A small-molecule ligand and the protein it binds are described below.
Small molecule (SMILES): N[C@H](Cc1nsnc1O)C(=O)O

Binding-site contacts:
Ligand atom CB contacts residue GLU193 of chain 2.D at 3.6 Å.
Ligand atom CA contacts residue TYR61 of chain 2.D at 3.6 Å (hydrophobic).
Ligand atom O contacts residue ARG96 of chain 2.D at 2.8 Å (salt-bridge).
Ligand atom CA contacts residue GLU193 of chain 2.D at 3.8 Å.
Ligand atom O contacts residue PRO89 of chain 2.D at 3.8 Å.
Ligand atom ND1 contacts residue GLU193 of chain 2.D at 3.0 Å (salt-bridge).
Ligand atom CD2 contacts residue GLU193 of chain 2.D at 3.9 Å.
Ligand atom SE1 contacts residue GLU193 of chain 2.D at 3.7 Å.
Ligand atom CG contacts residue GLU193 of chain 2.D at 3.3 Å.
Ligand atom C contacts residue THR91 of chain 2.D at 3.6 Å.
Ligand atom ND1 contacts residue MET196 of chain 2.D at 3.4 Å.
Ligand atom N contacts residue TYR61 of chain 2.D at 3.8 Å.
Ligand atom OXT contacts residue SER142 of chain 2.D at 3.0 Å (h-bond).
Ligand atom CA contacts residue THR91 of chain 2.D at 3.8 Å.
Ligand atom O contacts residue LEU90 of chain 2.D at 3.7 Å.
Ligand atom OXT contacts residue TYR61 of chain 2.D at 3.5 Å.
Ligand atom N contacts residue TYR220 of chain 2.D at 3.8 Å.
Ligand atom CB contacts residue SER142 of chain 2.D at 3.6 Å.
Ligand atom CB contacts residue TYR61 of chain 2.D at 4.2 Å (hydrophobic).
Ligand atom C contacts residue ARG96 of chain 2.D at 3.4 Å.
Ligand atom OXT contacts residue ARG96 of chain 2.D at 2.9 Å (salt-bridge).
Ligand atom C contacts residue SER142 of chain 2.D at 3.6 Å.
Ligand atom O contacts residue TYR61 of chain 2.D at 3.7 Å.
Ligand atom CD2 contacts residue THR143 of chain 2.D at 3.5 Å.
Ligand atom OD2 contacts residue LEU138 of chain 2.D at 4.2 Å.
Ligand atom N contacts residue PRO89 of chain 2.D at 2.7 Å (h-bond).
Ligand atom ND1 contacts residue TYR61 of chain 2.D at 4.0 Å.
Ligand atom C contacts residue TYR61 of chain 2.D at 3.5 Å (hydrophobic).
Ligand atom O contacts residue SER142 of chain 2.D at 4.0 Å.
Ligand atom OD2 contacts residue THR143 of chain 2.D at 2.6 Å (h-bond).
Ligand atom OXT contacts residue GLY141 of chain 2.D at 3.2 Å.
Ligand atom N contacts residue GLU193 of chain 2.D at 2.9 Å (salt-bridge).
Ligand atom SE1 contacts residue THR174 of chain 2.D at 3.9 Å.
Ligand atom SE1 contacts residue MET196 of chain 2.D at 3.2 Å.
Ligand atom NE2 contacts residue GLU193 of chain 2.D at 3.5 Å (salt-bridge).
Ligand atom NE2 contacts residue LEU192 of chain 2.D at 3.7 Å.
Ligand atom N contacts residue THR91 of chain 2.D at 2.9 Å (h-bond).
Ligand atom O contacts residue THR91 of chain 2.D at 2.9 Å (h-bond).
Ligand atom CA contacts residue SER142 of chain 2.D at 4.0 Å.
Ligand atom CA contacts residue PRO89 of chain 2.D at 3.9 Å (hydrophobic).

Sequence of chain 2.D:
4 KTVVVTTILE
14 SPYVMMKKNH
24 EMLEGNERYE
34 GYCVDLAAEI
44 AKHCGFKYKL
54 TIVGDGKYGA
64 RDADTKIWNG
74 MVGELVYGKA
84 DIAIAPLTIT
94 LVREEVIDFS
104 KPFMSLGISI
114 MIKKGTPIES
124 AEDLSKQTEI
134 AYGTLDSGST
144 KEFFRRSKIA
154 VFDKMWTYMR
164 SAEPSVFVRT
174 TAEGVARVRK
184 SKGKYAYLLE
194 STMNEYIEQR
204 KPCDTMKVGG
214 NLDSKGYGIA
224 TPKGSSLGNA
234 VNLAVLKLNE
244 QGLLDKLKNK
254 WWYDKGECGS